The protein below binds the small molecule below.
Small molecule (SMILES): CCCc1ccccc1NC(=O)[C@H](CC(C)C)NC(=O)c1ccc(CC2=[S+]C(=O)N=C2[O-])cc1

Binding-site contacts:
Ligand atom C06 contacts residue LEU20 of chain 1.B at 3.8 Å (hydrophobic).
Ligand atom O32 contacts residue VAL48 of chain 1.B at 3.9 Å.
Ligand atom C11 contacts residue VAL46 of chain 1.B at 4.2 Å (hydrophobic).
Ligand atom N18 contacts residue ASN47 of chain 1.B at 3.7 Å.
Ligand atom C09 contacts residue LEU20 of chain 1.B at 4.2 Å (hydrophobic).
Ligand atom C05 contacts residue LEU20 of chain 1.B at 4.0 Å (hydrophobic).
Ligand atom N18 contacts residue VAL46 of chain 1.B at 3.5 Å.
Ligand atom C28 contacts residue ALA44 of chain 1.B at 3.9 Å (hydrophobic).
Ligand atom C19 contacts residue ASN47 of chain 1.B at 3.6 Å.
Ligand atom O32 contacts residue VAL43 of chain 1.B at 3.7 Å.
Ligand atom N18 contacts residue ASN45 of chain 1.B at 2.8 Å (h-bond).
Ligand atom C23 contacts residue VAL46 of chain 1.B at 4.2 Å (hydrophobic).
Ligand atom C33 contacts residue VAL46 of chain 1.B at 4.0 Å (hydrophobic).
Ligand atom C13 contacts residue VAL46 of chain 1.B at 4.2 Å (hydrophobic).
Ligand atom O32 contacts residue ALA44 of chain 1.B at 3.9 Å.
Ligand atom C15 contacts residue ASN45 of chain 1.B at 3.5 Å.
Ligand atom C22 contacts residue VAL46 of chain 1.B at 4.1 Å (hydrophobic).
Ligand atom O12 contacts residue LEU20 of chain 1.B at 4.0 Å.
Ligand atom O12 contacts residue ASN47 of chain 1.B at 2.9 Å (h-bond).
Ligand atom C17 contacts residue ASN45 of chain 1.B at 4.0 Å.
Ligand atom C14 contacts residue ASN45 of chain 1.B at 3.1 Å.
Ligand atom C04 contacts residue LEU20 of chain 1.B at 4.0 Å (hydrophobic).
Ligand atom C11 contacts residue ASN47 of chain 1.B at 4.0 Å.
Ligand atom O12 contacts residue VAL46 of chain 1.B at 3.4 Å.
Ligand atom C19 contacts residue VAL46 of chain 1.B at 3.9 Å (hydrophobic).
Ligand atom C34 contacts residue VAL46 of chain 1.B at 3.9 Å (hydrophobic).
Ligand atom O32 contacts residue VAL46 of chain 1.B at 4.0 Å.
Ligand atom C19 contacts residue ASN45 of chain 1.B at 3.9 Å.
Ligand atom C23 contacts residue ASN47 of chain 1.B at 4.2 Å.
Ligand atom C24 contacts residue VAL46 of chain 1.B at 4.2 Å (hydrophobic).
Ligand atom C34 contacts residue ASN45 of chain 1.B at 3.6 Å.
Ligand atom C21 contacts residue ASN47 of chain 1.B at 3.7 Å.
Ligand atom C21 contacts residue ASN45 of chain 1.B at 4.1 Å.
Ligand atom C22 contacts residue ASN47 of chain 1.B at 3.6 Å.
Ligand atom C02 contacts residue LEU20 of chain 1.B at 3.9 Å (hydrophobic).
Ligand atom C31 contacts residue ALA44 of chain 1.B at 3.6 Å (hydrophobic).
Ligand atom C21 contacts residue VAL46 of chain 1.B at 3.8 Å (hydrophobic).
Ligand atom N30 contacts residue ALA44 of chain 1.B at 3.1 Å (h-bond).
Ligand atom O20 contacts residue ASN47 of chain 1.B at 4.1 Å.
Ligand atom C13 contacts residue ASN45 of chain 1.B at 3.5 Å.

Sequence of chain 1.B:
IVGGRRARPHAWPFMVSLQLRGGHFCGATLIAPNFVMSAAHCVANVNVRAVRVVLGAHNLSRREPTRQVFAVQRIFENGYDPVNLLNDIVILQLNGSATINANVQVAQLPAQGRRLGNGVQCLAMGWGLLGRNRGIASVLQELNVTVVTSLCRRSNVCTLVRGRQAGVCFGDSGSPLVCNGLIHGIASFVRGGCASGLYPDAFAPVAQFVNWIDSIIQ